This protein binds this small molecule.
Small molecule (SMILES): COC(=O)N[C@H](C(=O)NN(CCC[C@@]1(O)Cc2ccc(cc2)C/C=C\CNC(=O)[C@H](C(C)C)NC1=O)Cc1ccc(-c2cccs2)cc1)C(C)(C)C

Sequence of chain 1.A:
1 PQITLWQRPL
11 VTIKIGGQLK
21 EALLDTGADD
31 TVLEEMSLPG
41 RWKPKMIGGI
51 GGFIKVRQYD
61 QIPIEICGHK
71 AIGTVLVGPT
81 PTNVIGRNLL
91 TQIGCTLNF

Sequence of chain 1.B:
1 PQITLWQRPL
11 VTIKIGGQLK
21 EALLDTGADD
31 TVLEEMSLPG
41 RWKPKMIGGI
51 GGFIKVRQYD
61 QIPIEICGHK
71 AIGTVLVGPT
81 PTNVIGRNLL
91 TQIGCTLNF

Binding-site contacts:
Ligand atom OAG contacts residue ASP29 of chain 1.B at 3.1 Å (salt-bridge).
Ligand atom NBH contacts residue GLY48 of chain 1.A at 2.7 Å (h-bond).
Ligand atom O contacts residue ALA28 of chain 1.A at 3.6 Å.
Ligand atom OAK contacts residue ALA28 of chain 1.A at 3.7 Å.
Ligand atom CA contacts residue GLY48 of chain 1.A at 3.5 Å.
Ligand atom CAR contacts residue GLY27 of chain 1.A at 3.6 Å.
Ligand atom C contacts residue GLY48 of chain 1.A at 3.5 Å.
Ligand atom OAK contacts residue ASP25 of chain 1.B at 2.7 Å (salt-bridge).
Ligand atom CBA contacts residue ASP25 of chain 1.A at 2.8 Å.
Ligand atom CBF contacts residue ASP25 of chain 1.B at 3.5 Å.
Ligand atom CBC contacts residue ASP25 of chain 1.A at 2.8 Å.
Ligand atom CXA contacts residue GLY48 of chain 1.B at 3.5 Å.
Ligand atom CAA contacts residue ASP29 of chain 1.B at 3.3 Å.
Ligand atom CAT contacts residue GLY27 of chain 1.A at 3.4 Å.
Ligand atom CXR contacts residue GLY48 of chain 1.B at 3.3 Å.
Ligand atom CBC contacts residue GLY27 of chain 1.B at 3.5 Å.
Ligand atom NBK contacts residue GLY27 of chain 1.B at 3.0 Å (h-bond).
Ligand atom CXZ contacts residue PRO81 of chain 1.A at 3.4 Å (hydrophobic).
Ligand atom OAI contacts residue GLY48 of chain 1.B at 3.7 Å.
Ligand atom CBM contacts residue GLY48 of chain 1.B at 3.7 Å.
Ligand atom O contacts residue GLY27 of chain 1.A at 3.7 Å.
Ligand atom OAI contacts residue GLY49 of chain 1.B at 3.2 Å.
Ligand atom CCA contacts residue ASP25 of chain 1.B at 3.5 Å.
Ligand atom CBD contacts residue ASP25 of chain 1.A at 3.6 Å.
Ligand atom CXR contacts residue PRO81 of chain 1.A at 3.5 Å (hydrophobic).
Ligand atom CAT contacts residue ASP25 of chain 1.B at 3.7 Å.
Ligand atom OAG contacts residue GLY27 of chain 1.B at 3.7 Å.
Ligand atom OAJ contacts residue GLY49 of chain 1.A at 3.6 Å.
Ligand atom NBY contacts residue GLY27 of chain 1.B at 3.6 Å.
Ligand atom OAK contacts residue ASP25 of chain 1.A at 3.4 Å (salt-bridge).
Ligand atom O contacts residue ASP29 of chain 1.A at 3.0 Å (salt-bridge).
Ligand atom CAT contacts residue LEU23 of chain 1.B at 3.5 Å (hydrophobic).
Ligand atom CXR contacts residue GLY49 of chain 1.B at 3.5 Å.
Ligand atom NBI contacts residue GLY48 of chain 1.B at 2.9 Å (h-bond).
Ligand atom OBL contacts residue GLY48 of chain 1.B at 3.6 Å (h-bond).
Ligand atom CAL contacts residue GLY48 of chain 1.A at 3.7 Å.
Ligand atom CAR contacts residue LEU23 of chain 1.B at 3.4 Å (hydrophobic).
Ligand atom CAF contacts residue GLY48 of chain 1.B at 3.3 Å.
Ligand atom CXP contacts residue GLY49 of chain 1.B at 3.6 Å.
Ligand atom OAK contacts residue GLY27 of chain 1.A at 3.4 Å.